Sequence of chain 1.A:
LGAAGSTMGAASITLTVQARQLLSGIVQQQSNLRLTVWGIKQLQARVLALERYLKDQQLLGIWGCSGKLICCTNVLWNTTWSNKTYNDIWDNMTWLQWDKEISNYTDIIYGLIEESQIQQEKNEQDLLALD

The small molecule below binds the protein below.
Small molecule (SMILES): CC(=O)N[C@@H]1[C@@H](O)[C@H](O)[C@@H](CO)O[C@H]1O

Binding-site contacts:
Ligand atom C2 contacts residue ASN114 of chain 1.A at 2.5 Å.
Ligand atom O7 contacts residue ASN114 of chain 1.A at 3.0 Å (h-bond).
Ligand atom C1 contacts residue ASN114 of chain 1.A at 1.4 Å.
Ligand atom N2 contacts residue ASN114 of chain 1.A at 3.0 Å (h-bond).
Ligand atom C3 contacts residue ASN114 of chain 1.A at 3.9 Å.
Ligand atom C7 contacts residue ASN114 of chain 1.A at 3.2 Å.
Ligand atom O5 contacts residue ASN114 of chain 1.A at 2.5 Å (h-bond).
Ligand atom O7 contacts residue ASP110 of chain 1.A at 3.1 Å (salt-bridge).
Ligand atom C8 contacts residue ASN114 of chain 1.A at 4.1 Å.
Ligand atom C4 contacts residue ASN114 of chain 1.A at 4.3 Å.
Ligand atom C5 contacts residue ASN114 of chain 1.A at 3.8 Å.
Ligand atom C7 contacts residue ASP110 of chain 1.A at 4.1 Å.